This protein binds this small molecule.
Small molecule (SMILES): CC(=O)N[C@@H]1[C@@H](O)[C@H](O)[C@@H](CO)O[C@H]1O

Binding-site contacts:
Ligand atom C1 contacts residue ASN42 of chain 1.A at 1.4 Å.
Ligand atom C2 contacts residue ASN42 of chain 1.A at 2.5 Å.
Ligand atom C7 contacts residue ARG25 of chain 1.A at 4.2 Å.
Ligand atom C8 contacts residue ARG25 of chain 1.A at 3.8 Å.
Ligand atom O7 contacts residue ASN42 of chain 1.A at 4.2 Å.
Ligand atom O5 contacts residue ASN42 of chain 1.A at 2.3 Å (h-bond).
Ligand atom O3 contacts residue SER24 of chain 1.A at 4.5 Å.
Ligand atom C7 contacts residue ASN42 of chain 1.A at 3.8 Å.
Ligand atom O6 contacts residue ASN42 of chain 1.A at 4.3 Å.
Ligand atom C2 contacts residue SER24 of chain 1.A at 4.0 Å.
Ligand atom C3 contacts residue SER24 of chain 1.A at 4.0 Å.
Ligand atom N2 contacts residue ASN42 of chain 1.A at 3.0 Å (h-bond).
Ligand atom C3 contacts residue ASN42 of chain 1.A at 3.8 Å.
Ligand atom C1 contacts residue SER24 of chain 1.A at 4.3 Å.
Ligand atom C7 contacts residue SER24 of chain 1.A at 3.9 Å.
Ligand atom N2 contacts residue ARG25 of chain 1.A at 3.8 Å.
Ligand atom C8 contacts residue SER24 of chain 1.A at 3.7 Å.
Ligand atom N2 contacts residue SER24 of chain 1.A at 3.1 Å (h-bond).
Ligand atom C5 contacts residue ASN42 of chain 1.A at 3.6 Å.
Ligand atom C8 contacts residue TRP23 of chain 1.A at 3.3 Å (hydrophobic).
Ligand atom C4 contacts residue ASN42 of chain 1.A at 4.2 Å.

Sequence of chain 1.A:
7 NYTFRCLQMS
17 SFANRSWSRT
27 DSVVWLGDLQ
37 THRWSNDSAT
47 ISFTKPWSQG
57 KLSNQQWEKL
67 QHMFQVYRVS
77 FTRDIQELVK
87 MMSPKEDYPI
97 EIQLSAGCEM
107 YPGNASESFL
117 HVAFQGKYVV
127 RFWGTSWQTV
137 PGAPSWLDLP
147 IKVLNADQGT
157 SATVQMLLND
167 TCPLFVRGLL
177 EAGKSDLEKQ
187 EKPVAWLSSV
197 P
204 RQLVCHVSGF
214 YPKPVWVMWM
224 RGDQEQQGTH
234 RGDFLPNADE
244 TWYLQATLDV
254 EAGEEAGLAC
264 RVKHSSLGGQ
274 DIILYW